Sequence of chain 1.B:
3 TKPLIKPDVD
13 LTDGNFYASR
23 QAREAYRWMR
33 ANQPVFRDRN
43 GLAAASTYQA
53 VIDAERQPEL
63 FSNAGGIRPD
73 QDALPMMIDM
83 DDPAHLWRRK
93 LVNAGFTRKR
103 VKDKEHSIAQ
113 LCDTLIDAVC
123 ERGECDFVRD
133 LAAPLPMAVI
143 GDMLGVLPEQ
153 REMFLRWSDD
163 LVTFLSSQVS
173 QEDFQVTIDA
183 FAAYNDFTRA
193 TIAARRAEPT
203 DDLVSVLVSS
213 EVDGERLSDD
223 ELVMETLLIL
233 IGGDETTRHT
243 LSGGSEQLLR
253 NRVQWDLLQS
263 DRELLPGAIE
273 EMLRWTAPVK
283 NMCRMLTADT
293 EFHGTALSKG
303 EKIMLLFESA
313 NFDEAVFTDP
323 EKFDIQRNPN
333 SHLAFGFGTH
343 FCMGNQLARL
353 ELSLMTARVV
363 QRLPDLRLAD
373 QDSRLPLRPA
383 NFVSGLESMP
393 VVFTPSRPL

Binding-site contacts:
Ligand atom C21 contacts residue MET78 of chain 1.B at 4.1 Å (hydrophobic).
Ligand atom C2 contacts residue PHE183 of chain 1.B at 4.1 Å (hydrophobic).
Ligand atom C21 contacts residue ILE233 of chain 1.B at 4.1 Å (hydrophobic).
Ligand atom C7 contacts residue GLN73 of chain 1.B at 3.7 Å.
Ligand atom C11 contacts residue LEU76 of chain 1.B at 4.2 Å (hydrophobic).
Ligand atom C23 contacts residue ILE233 of chain 1.B at 3.7 Å (hydrophobic).
Ligand atom C26 contacts residue ILE80 of chain 1.B at 4.0 Å (hydrophobic).
Ligand atom C27 contacts residue GLY234 of chain 1.B at 4.1 Å.
Ligand atom C3 contacts residue ILE180 of chain 1.B at 4.0 Å (hydrophobic).
Ligand atom C11 contacts residue LEU229 of chain 1.B at 4.0 Å (hydrophobic).
Ligand atom C15 contacts residue ARG70 of chain 1.B at 4.3 Å.
Ligand atom C16 contacts residue PHE384 of chain 1.B at 3.7 Å (hydrophobic).
Ligand atom C15 contacts residue LEU167 of chain 1.B at 3.8 Å (hydrophobic).
Ligand atom C11 contacts residue PHE183 of chain 1.B at 4.3 Å (hydrophobic).
Ligand atom C7 contacts residue LEU167 of chain 1.B at 4.2 Å (hydrophobic).
Ligand atom C6 contacts residue GLN73 of chain 1.B at 3.4 Å.
Ligand atom C24 contacts residue LEU230 of chain 1.B at 3.6 Å (hydrophobic).
Ligand atom C13 contacts residue LEU76 of chain 1.B at 4.3 Å (hydrophobic).
Ligand atom O1 contacts residue ILE180 of chain 1.B at 3.5 Å.
Ligand atom C19 contacts residue LEU163 of chain 1.B at 4.0 Å (hydrophobic).
Ligand atom C9 contacts residue LEU76 of chain 1.B at 4.0 Å (hydrophobic).
Ligand atom C17 contacts residue MET78 of chain 1.B at 4.1 Å (hydrophobic).
Ligand atom C1 contacts residue PHE183 of chain 1.B at 3.7 Å (hydrophobic).
Ligand atom C26 contacts residue GLY234 of chain 1.B at 4.2 Å.
Ligand atom C23 contacts residue PHE384 of chain 1.B at 3.9 Å (hydrophobic).
Ligand atom C4 contacts residue GLN73 of chain 1.B at 4.1 Å.
Ligand atom C26 contacts residue HEM1 of chain 1.M at 3.5 Å.
Ligand atom C27 contacts residue PHE384 of chain 1.B at 4.0 Å (hydrophobic).
Ligand atom C21 contacts residue LEU230 of chain 1.B at 4.0 Å (hydrophobic).
Ligand atom C23 contacts residue LEU230 of chain 1.B at 4.0 Å (hydrophobic).
Ligand atom C22 contacts residue PHE384 of chain 1.B at 3.9 Å (hydrophobic).
Ligand atom C25 contacts residue LEU230 of chain 1.B at 4.1 Å (hydrophobic).
Ligand atom C21 contacts residue LEU229 of chain 1.B at 4.1 Å (hydrophobic).
Ligand atom C24 contacts residue PHE384 of chain 1.B at 3.9 Å (hydrophobic).
Ligand atom C27 contacts residue THR238 of chain 1.B at 4.0 Å.
Ligand atom C25 contacts residue GLY234 of chain 1.B at 3.8 Å.
Ligand atom C12 contacts residue MET226 of chain 1.B at 4.2 Å (hydrophobic).
Ligand atom C26 contacts residue LEU230 of chain 1.B at 4.2 Å (hydrophobic).
Ligand atom C12 contacts residue LEU229 of chain 1.B at 3.7 Å (hydrophobic).
Ligand atom C26 contacts residue MET284 of chain 1.B at 4.0 Å (hydrophobic).

A small-molecule ligand and the protein it binds are described below.
Small molecule (SMILES): CC(C)CCC[C@@H](C)[C@H]1CC[C@H]2[C@@H]3CCC4=CC(=O)CC[C@]4(C)[C@H]3CC[C@]12C